Sequence of chain 1.A:
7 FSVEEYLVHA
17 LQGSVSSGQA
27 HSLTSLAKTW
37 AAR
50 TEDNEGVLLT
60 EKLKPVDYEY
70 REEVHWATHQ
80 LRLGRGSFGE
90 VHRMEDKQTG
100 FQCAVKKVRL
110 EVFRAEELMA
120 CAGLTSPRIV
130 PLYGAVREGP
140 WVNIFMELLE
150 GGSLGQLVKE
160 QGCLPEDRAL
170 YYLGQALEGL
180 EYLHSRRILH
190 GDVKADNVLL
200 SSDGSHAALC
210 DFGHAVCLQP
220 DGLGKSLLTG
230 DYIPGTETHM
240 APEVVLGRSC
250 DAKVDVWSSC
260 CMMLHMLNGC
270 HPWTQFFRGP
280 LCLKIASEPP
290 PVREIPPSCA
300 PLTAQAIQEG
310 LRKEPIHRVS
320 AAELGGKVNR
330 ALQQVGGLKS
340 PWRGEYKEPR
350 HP

This small molecule binds to this protein.
Small molecule (SMILES): COCCOc1cnc(N)nc1-c1c[nH]c2ccc(C#CC(C)(C)O)cc12

Binding-site contacts:
Ligand atom O1 contacts residue PHE211 of chain 1.A at 3.2 Å (h-bond).
Ligand atom C20 contacts residue ARG84 of chain 1.A at 3.6 Å.
Ligand atom C18 contacts residue GLY151 of chain 1.A at 3.6 Å.
Ligand atom N3 contacts residue MET145 of chain 1.A at 3.5 Å.
Ligand atom C2 contacts residue MET145 of chain 1.A at 3.5 Å (hydrophobic).
Ligand atom C3 contacts residue ILE143 of chain 1.A at 3.6 Å (hydrophobic).
Ligand atom C5 contacts residue ASP210 of chain 1.A at 3.3 Å.
Ligand atom C4 contacts residue ASP210 of chain 1.A at 3.3 Å.
Ligand atom C3 contacts residue GLU116 of chain 1.A at 3.4 Å.
Ligand atom C20 contacts residue SER152 of chain 1.A at 3.5 Å.
Ligand atom N1 contacts residue GLY85 of chain 1.A at 3.6 Å.
Ligand atom C20 contacts residue GLN155 of chain 1.A at 3.3 Å.
Ligand atom C4 contacts residue MET145 of chain 1.A at 3.6 Å (hydrophobic).
Ligand atom C5 contacts residue MET145 of chain 1.A at 3.8 Å (hydrophobic).
Ligand atom N4 contacts residue LEU148 of chain 1.A at 3.0 Å (h-bond).
Ligand atom C19 contacts residue GLN155 of chain 1.A at 3.4 Å.
Ligand atom C8 contacts residue ASP210 of chain 1.A at 3.7 Å.
Ligand atom O1 contacts residue ASP210 of chain 1.A at 3.5 Å (salt-bridge).
Ligand atom C9 contacts residue VAL90 of chain 1.A at 3.5 Å (hydrophobic).
Ligand atom N4 contacts residue GLU146 of chain 1.A at 3.8 Å.
Ligand atom N2 contacts residue MET145 of chain 1.A at 3.8 Å.
Ligand atom C7 contacts residue ASP210 of chain 1.A at 3.5 Å.
Ligand atom N2 contacts residue LEU198 of chain 1.A at 3.4 Å.
Ligand atom C16 contacts residue LEU148 of chain 1.A at 3.4 Å (hydrophobic).
Ligand atom C2 contacts residue PHE211 of chain 1.A at 3.8 Å (hydrophobic).
Ligand atom C3 contacts residue MET145 of chain 1.A at 3.7 Å (hydrophobic).
Ligand atom N4 contacts residue LEU147 of chain 1.A at 3.8 Å.
Ligand atom C19 contacts residue ARG84 of chain 1.A at 3.5 Å.
Ligand atom C13 contacts residue MET145 of chain 1.A at 3.5 Å (hydrophobic).
Ligand atom C15 contacts residue LEU198 of chain 1.A at 3.6 Å (hydrophobic).
Ligand atom O3 contacts residue GLN155 of chain 1.A at 3.1 Å (h-bond).
Ligand atom C12 contacts residue VAL90 of chain 1.A at 3.6 Å (hydrophobic).
Ligand atom O1 contacts residue GLU116 of chain 1.A at 2.6 Å (salt-bridge).
Ligand atom C13 contacts residue CYS209 of chain 1.A at 3.8 Å (hydrophobic).
Ligand atom C8 contacts residue VAL90 of chain 1.A at 3.7 Å (hydrophobic).
Ligand atom C1 contacts residue GLU116 of chain 1.A at 3.5 Å.
Ligand atom N3 contacts residue GLU146 of chain 1.A at 2.6 Å (salt-bridge).
Ligand atom C15 contacts residue GLU146 of chain 1.A at 3.7 Å.
Ligand atom O3 contacts residue SER152 of chain 1.A at 3.2 Å (h-bond).
Ligand atom C6 contacts residue CYS209 of chain 1.A at 3.8 Å (hydrophobic).